Sequence of chain 1.B:
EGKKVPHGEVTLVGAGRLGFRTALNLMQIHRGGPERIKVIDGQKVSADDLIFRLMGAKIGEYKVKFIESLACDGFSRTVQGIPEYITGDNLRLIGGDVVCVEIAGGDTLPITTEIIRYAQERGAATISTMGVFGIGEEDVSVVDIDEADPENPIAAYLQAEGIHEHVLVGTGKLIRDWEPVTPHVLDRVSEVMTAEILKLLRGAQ

Binding-site contacts:
Ligand atom O2P contacts residue GLY137 of chain 1.B at 3.2 Å.
Ligand atom N1A contacts residue PRO159 of chain 1.B at 3.6 Å.
Ligand atom O6A contacts residue LEU180 of chain 1.B at 3.0 Å.
Ligand atom C5M contacts residue VAL138 of chain 1.B at 3.7 Å (hydrophobic).
Ligand atom N2A contacts residue PRO159 of chain 1.B at 3.5 Å.
Ligand atom O2S contacts residue THR114 of chain 1.B at 3.3 Å (h-bond).
Ligand atom C5M contacts residue THR135 of chain 1.B at 3.4 Å.
Ligand atom C2A contacts residue PRO159 of chain 1.B at 3.4 Å (hydrophobic).
Ligand atom C4S contacts residue THR114 of chain 1.B at 3.3 Å.
Ligand atom N7A contacts residue ILE181 of chain 1.B at 2.9 Å (h-bond).
Ligand atom P1 contacts residue GLY137 of chain 1.B at 3.6 Å.
Ligand atom P1 contacts residue THR135 of chain 1.B at 3.7 Å.
Ligand atom C6 contacts residue VAL138 of chain 1.B at 3.4 Å (hydrophobic).
Ligand atom C4 contacts residue VAL138 of chain 1.B at 3.7 Å (hydrophobic).
Ligand atom O6A contacts residue ARG182 of chain 1.B at 3.1 Å.
Ligand atom O1P contacts residue MET136 of chain 1.B at 3.4 Å (h-bond).
Ligand atom N1 contacts residue ALA110 of chain 1.B at 3.6 Å.
Ligand atom O1P contacts residue THR135 of chain 1.B at 2.9 Å (h-bond).
Ligand atom O3S contacts residue THR114 of chain 1.B at 2.4 Å (h-bond).
Ligand atom O1P contacts residue GLY137 of chain 1.B at 2.7 Å (h-bond).
Ligand atom O28 contacts residue ATP1 of chain 1.J at 2.7 Å (h-bond).
Ligand atom C8A contacts residue ILE181 of chain 1.B at 3.4 Å (hydrophobic).
Ligand atom C8 contacts residue LEU24 of chain 1.B at 3.6 Å (hydrophobic).
Ligand atom O2S contacts residue ASP113 of chain 1.B at 3.5 Å (salt-bridge).
Ligand atom C5 contacts residue VAL138 of chain 1.B at 3.3 Å (hydrophobic).
Ligand atom C8 contacts residue ATP1 of chain 1.J at 3.0 Å.
Ligand atom C3S contacts residue THR114 of chain 1.B at 3.3 Å.
Ligand atom C5A contacts residue ILE181 of chain 1.B at 3.6 Å (hydrophobic).
Ligand atom O4S contacts residue ILE160 of chain 1.B at 3.3 Å.
Ligand atom O18 contacts residue ATP1 of chain 1.J at 2.8 Å (h-bond).
Ligand atom N7A contacts residue LEU180 of chain 1.B at 3.5 Å.
Ligand atom C2 contacts residue ALA110 of chain 1.B at 3.4 Å (hydrophobic).
Ligand atom C7 contacts residue LEU24 of chain 1.B at 3.5 Å (hydrophobic).
Ligand atom O2P contacts residue VAL138 of chain 1.B at 3.1 Å (h-bond).
Ligand atom O5S contacts residue ILE160 of chain 1.B at 3.4 Å.
Ligand atom O18 contacts residue ARG23 of chain 1.B at 3.6 Å.
Ligand atom O3P contacts residue THR135 of chain 1.B at 3.5 Å (h-bond).
Ligand atom O6A contacts residue ILE181 of chain 1.B at 3.2 Å (h-bond).
Ligand atom C3 contacts residue ALA110 of chain 1.B at 3.7 Å (hydrophobic).
Ligand atom O18 contacts residue LEU24 of chain 1.B at 3.1 Å (h-bond).

The small molecule below binds the protein below.
Small molecule (SMILES): Cc1c(O)nc(CC(=O)O)c(C)c1O[P](=O)(O)OCC1OC(n2cnc3c(=O)[nH]c(N)nc32)[C@H](O)[C@@H]1O